Sequence of chain 1.B:
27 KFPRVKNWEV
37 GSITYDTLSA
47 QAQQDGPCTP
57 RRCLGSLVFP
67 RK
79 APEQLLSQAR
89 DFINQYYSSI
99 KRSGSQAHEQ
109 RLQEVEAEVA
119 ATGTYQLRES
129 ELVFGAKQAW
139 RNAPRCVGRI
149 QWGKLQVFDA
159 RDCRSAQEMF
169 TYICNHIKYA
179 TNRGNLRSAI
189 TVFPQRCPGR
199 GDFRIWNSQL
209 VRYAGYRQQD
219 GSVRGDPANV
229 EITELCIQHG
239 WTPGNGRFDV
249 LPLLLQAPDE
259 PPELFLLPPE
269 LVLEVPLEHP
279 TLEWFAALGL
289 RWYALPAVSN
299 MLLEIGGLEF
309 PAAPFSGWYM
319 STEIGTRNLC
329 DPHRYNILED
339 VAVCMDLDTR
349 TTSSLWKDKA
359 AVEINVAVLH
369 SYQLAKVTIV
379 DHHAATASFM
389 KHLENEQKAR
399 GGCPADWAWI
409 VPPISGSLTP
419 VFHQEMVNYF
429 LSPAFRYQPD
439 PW

This small molecule binds to this protein.
Small molecule (SMILES): CNCC#Cc1cc(F)cc(CCc2cc(C)cc(N)n2)c1

Sequence of chain 1.A:
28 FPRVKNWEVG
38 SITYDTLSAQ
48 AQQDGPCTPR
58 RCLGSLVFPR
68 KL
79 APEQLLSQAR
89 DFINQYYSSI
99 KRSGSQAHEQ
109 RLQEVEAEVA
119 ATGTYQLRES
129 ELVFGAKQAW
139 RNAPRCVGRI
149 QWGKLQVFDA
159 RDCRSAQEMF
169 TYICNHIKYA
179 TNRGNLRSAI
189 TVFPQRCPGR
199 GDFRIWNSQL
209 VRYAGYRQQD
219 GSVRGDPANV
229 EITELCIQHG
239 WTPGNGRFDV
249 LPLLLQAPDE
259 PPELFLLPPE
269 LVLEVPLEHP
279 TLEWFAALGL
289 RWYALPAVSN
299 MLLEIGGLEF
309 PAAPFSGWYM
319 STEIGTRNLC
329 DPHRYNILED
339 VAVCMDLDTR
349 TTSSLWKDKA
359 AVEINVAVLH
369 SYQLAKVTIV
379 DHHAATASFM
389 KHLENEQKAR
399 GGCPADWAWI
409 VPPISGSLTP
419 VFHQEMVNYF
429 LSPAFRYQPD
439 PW

Binding-site contacts:
Ligand atom C07 contacts residue PRO294 of chain 1.B at 3.6 Å (hydrophobic).
Ligand atom F13 contacts residue HEM1 of chain 1.P at 2.7 Å.
Ligand atom C16 contacts residue HEM1 of chain 1.P at 3.5 Å.
Ligand atom N01 contacts residue HEM1 of chain 1.P at 3.5 Å.
Ligand atom C02 contacts residue GLU321 of chain 1.B at 3.5 Å.
Ligand atom C07 contacts residue HEM1 of chain 1.P at 3.8 Å.
Ligand atom C07 contacts residue SER314 of chain 1.B at 3.9 Å.
Ligand atom C08 contacts residue GLU321 of chain 1.B at 3.9 Å.
Ligand atom C16 contacts residue ARG325 of chain 1.B at 3.4 Å.
Ligand atom C14 contacts residue HEM1 of chain 1.P at 3.7 Å.
Ligand atom C15 contacts residue HEM1 of chain 1.P at 3.7 Å.
Ligand atom N20 contacts residue H4B1 of chain 1.Q at 3.7 Å.
Ligand atom C18 contacts residue ARG325 of chain 1.B at 4.0 Å.
Ligand atom C03 contacts residue PRO294 of chain 1.B at 3.7 Å (hydrophobic).
Ligand atom C02 contacts residue TRP316 of chain 1.B at 4.0 Å (hydrophobic).
Ligand atom C07 contacts residue PHE313 of chain 1.B at 3.7 Å (hydrophobic).
Ligand atom C09 contacts residue GLU321 of chain 1.B at 3.7 Å.
Ligand atom C17 contacts residue HEM1 of chain 1.P at 3.6 Å.
Ligand atom N02 contacts residue TYR317 of chain 1.B at 3.9 Å.
Ligand atom C02 contacts residue HEM1 of chain 1.P at 3.5 Å.
Ligand atom C04 contacts residue HEM1 of chain 1.P at 3.9 Å.
Ligand atom C06 contacts residue HEM1 of chain 1.P at 3.9 Å.
Ligand atom C05 contacts residue VAL296 of chain 1.B at 3.5 Å (hydrophobic).
Ligand atom C03 contacts residue TRP316 of chain 1.B at 4.0 Å (hydrophobic).
Ligand atom C12 contacts residue HEM1 of chain 1.P at 4.0 Å.
Ligand atom N02 contacts residue TRP316 of chain 1.B at 3.0 Å (h-bond).
Ligand atom N01 contacts residue GLU321 of chain 1.B at 2.7 Å (salt-bridge).
Ligand atom N02 contacts residue HEM1 of chain 1.P at 3.3 Å.
Ligand atom C19 contacts residue H4B1 of chain 1.Q at 3.1 Å.
Ligand atom C18 contacts residue H4B1 of chain 1.Q at 3.4 Å.
Ligand atom C07 contacts residue GLY315 of chain 1.B at 3.5 Å.
Ligand atom N02 contacts residue GLU321 of chain 1.B at 2.6 Å (salt-bridge).
Ligand atom C08 contacts residue HEM1 of chain 1.P at 3.9 Å.
Ligand atom C08 contacts residue VAL296 of chain 1.B at 4.0 Å (hydrophobic).
Ligand atom C13 contacts residue HEM1 of chain 1.P at 3.3 Å.
Ligand atom C03 contacts residue HEM1 of chain 1.P at 3.3 Å.
Ligand atom C06 contacts residue GLU321 of chain 1.B at 3.7 Å.
Ligand atom C17 contacts residue ARG325 of chain 1.B at 4.0 Å.
Ligand atom C17 contacts residue TRP407 of chain 1.B at 4.0 Å (hydrophobic).
Ligand atom N02 contacts residue MET318 of chain 1.B at 4.0 Å.